This small molecule binds to this protein.
Small molecule (SMILES): Cc1cc(N)nc(C[C@H]2CNC[C@@H]2NCCNCc2cccc(Cl)c2)c1

Sequence of chain 1.B:
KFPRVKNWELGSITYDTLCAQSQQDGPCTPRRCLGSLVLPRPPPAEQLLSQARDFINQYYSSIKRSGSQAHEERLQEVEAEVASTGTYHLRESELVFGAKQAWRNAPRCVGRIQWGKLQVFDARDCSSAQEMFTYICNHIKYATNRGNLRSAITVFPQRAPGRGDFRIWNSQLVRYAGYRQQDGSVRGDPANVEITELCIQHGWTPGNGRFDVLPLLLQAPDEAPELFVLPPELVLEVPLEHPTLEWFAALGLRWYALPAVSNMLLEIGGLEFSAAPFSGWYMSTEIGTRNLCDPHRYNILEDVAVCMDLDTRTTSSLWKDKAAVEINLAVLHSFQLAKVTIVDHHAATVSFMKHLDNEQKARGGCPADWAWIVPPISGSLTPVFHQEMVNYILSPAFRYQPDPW

Sequence of chain 1.A:
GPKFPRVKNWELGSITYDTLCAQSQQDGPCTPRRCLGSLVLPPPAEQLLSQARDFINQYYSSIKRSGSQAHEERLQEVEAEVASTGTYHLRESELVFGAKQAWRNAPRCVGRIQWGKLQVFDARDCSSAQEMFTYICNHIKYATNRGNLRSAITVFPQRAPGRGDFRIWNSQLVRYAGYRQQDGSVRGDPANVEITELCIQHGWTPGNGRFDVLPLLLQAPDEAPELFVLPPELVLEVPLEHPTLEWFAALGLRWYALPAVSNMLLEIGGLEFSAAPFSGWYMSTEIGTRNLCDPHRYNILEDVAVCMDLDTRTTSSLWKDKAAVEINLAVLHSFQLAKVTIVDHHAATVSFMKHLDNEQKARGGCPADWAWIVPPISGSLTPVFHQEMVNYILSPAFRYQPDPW

Binding-site contacts:
Ligand atom C2' contacts residue HEM1 of chain 1.L at 3.7 Å.
Ligand atom N8 contacts residue HEM1 of chain 1.L at 3.7 Å.
Ligand atom N6 contacts residue TRP292 of chain 1.B at 2.7 Å (h-bond).
Ligand atom N6 contacts residue PRO270 of chain 1.B at 3.9 Å.
Ligand atom C10 contacts residue HEM1 of chain 1.L at 3.5 Å.
Ligand atom N1 contacts residue GLU297 of chain 1.B at 2.7 Å (salt-bridge).
Ligand atom N6 contacts residue HEM1 of chain 1.L at 3.5 Å.
Ligand atom C3 contacts residue VAL272 of chain 1.B at 3.8 Å (hydrophobic).
Ligand atom CL contacts residue TRP10 of chain 1.A at 3.5 Å.
Ligand atom C5 contacts residue PRO270 of chain 1.B at 3.8 Å (hydrophobic).
Ligand atom C23 contacts residue TRP10 of chain 1.A at 3.5 Å (hydrophobic).
Ligand atom C22 contacts residue TRP10 of chain 1.A at 3.8 Å (hydrophobic).
Ligand atom C5' contacts residue GLN183 of chain 1.B at 3.5 Å.
Ligand atom C8 contacts residue PHE289 of chain 1.B at 3.7 Å (hydrophobic).
Ligand atom C6 contacts residue PRO270 of chain 1.B at 4.0 Å (hydrophobic).
Ligand atom C6 contacts residue HEM1 of chain 1.L at 3.6 Å.
Ligand atom N6 contacts residue TYR293 of chain 1.B at 3.5 Å.
Ligand atom C8 contacts residue PRO270 of chain 1.B at 3.9 Å (hydrophobic).
Ligand atom C4 contacts residue HEM1 of chain 1.L at 3.8 Å.
Ligand atom C25 contacts residue TYR411 of chain 1.B at 3.5 Å (hydrophobic).
Ligand atom C4' contacts residue GLU297 of chain 1.B at 3.9 Å.
Ligand atom C8 contacts residue GLY291 of chain 1.B at 3.9 Å.
Ligand atom C5 contacts residue HEM1 of chain 1.L at 3.5 Å.
Ligand atom C5' contacts residue GLU297 of chain 1.B at 3.5 Å.
Ligand atom N1' contacts residue GLU297 of chain 1.B at 3.0 Å (salt-bridge).
Ligand atom C7 contacts residue HEM1 of chain 1.L at 3.4 Å.
Ligand atom C4' contacts residue HEM1 of chain 1.L at 3.8 Å.
Ligand atom C9 contacts residue HEM1 of chain 1.L at 3.2 Å.
Ligand atom C6 contacts residue GLU297 of chain 1.B at 3.4 Å.
Ligand atom C6 contacts residue TRP292 of chain 1.B at 3.8 Å (hydrophobic).
Ligand atom C8 contacts residue HEM1 of chain 1.L at 3.4 Å.
Ligand atom C2 contacts residue HEM1 of chain 1.L at 3.8 Å.
Ligand atom N6 contacts residue GLU297 of chain 1.B at 2.7 Å (salt-bridge).
Ligand atom C2 contacts residue GLU297 of chain 1.B at 3.5 Å.
Ligand atom C5 contacts residue TRP292 of chain 1.B at 3.9 Å (hydrophobic).
Ligand atom N1 contacts residue HEM1 of chain 1.L at 3.6 Å.
Ligand atom C24 contacts residue LEU41 of chain 1.B at 3.4 Å (hydrophobic).
Ligand atom C2' contacts residue GLU297 of chain 1.B at 3.8 Å.
Ligand atom C3' contacts residue HEM1 of chain 1.L at 3.6 Å.
Ligand atom C7 contacts residue GLU297 of chain 1.B at 3.4 Å.